Sequence of chain 1.A:
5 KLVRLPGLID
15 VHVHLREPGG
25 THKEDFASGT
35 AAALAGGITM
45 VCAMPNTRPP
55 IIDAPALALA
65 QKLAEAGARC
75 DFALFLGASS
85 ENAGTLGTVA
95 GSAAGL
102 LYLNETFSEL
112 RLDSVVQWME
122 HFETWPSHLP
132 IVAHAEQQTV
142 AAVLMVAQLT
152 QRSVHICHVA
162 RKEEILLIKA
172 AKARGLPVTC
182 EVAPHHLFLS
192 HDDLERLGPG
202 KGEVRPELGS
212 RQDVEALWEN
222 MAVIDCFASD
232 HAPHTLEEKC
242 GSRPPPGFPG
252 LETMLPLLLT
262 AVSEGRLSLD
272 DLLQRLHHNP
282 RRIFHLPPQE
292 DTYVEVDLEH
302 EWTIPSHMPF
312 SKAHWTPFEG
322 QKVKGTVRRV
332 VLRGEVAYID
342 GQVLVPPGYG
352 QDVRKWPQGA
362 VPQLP

The small molecule below binds the protein below.
Small molecule (SMILES): O=c1[nH]cc(F)c(=O)[nH]1

Binding-site contacts:
Ligand atom F5 contacts residue ALA233 of chain 1.A at 4.1 Å.
Ligand atom F5 contacts residue PHE108 of chain 1.A at 3.0 Å.
Ligand atom C4 contacts residue PHE108 of chain 1.A at 4.0 Å (hydrophobic).
Ligand atom O4 contacts residue HIS18 of chain 1.A at 2.7 Å (h-bond).
Ligand atom N3 contacts residue ASN50 of chain 1.A at 3.7 Å.
Ligand atom N1 contacts residue PRO247 of chain 1.A at 3.8 Å.
Ligand atom C6 contacts residue PHE108 of chain 1.A at 3.3 Å (hydrophobic).
Ligand atom F5 contacts residue PRO247 of chain 1.A at 3.3 Å.
Ligand atom N1 contacts residue THR107 of chain 1.A at 2.9 Å (h-bond).
Ligand atom C5 contacts residue PRO247 of chain 1.A at 3.4 Å (hydrophobic).
Ligand atom C2 contacts residue ZN1 of chain 1.D at 3.9 Å.
Ligand atom F5 contacts residue HIS235 of chain 1.A at 2.7 Å.
Ligand atom C5 contacts residue ARG20 of chain 1.A at 3.5 Å.
Ligand atom O4 contacts residue ASN50 of chain 1.A at 2.8 Å (h-bond).
Ligand atom O4 contacts residue PHE108 of chain 1.A at 4.0 Å.
Ligand atom O2 contacts residue ZN1 of chain 1.D at 2.7 Å.
Ligand atom C2 contacts residue ZN1 of chain 1.C at 3.6 Å.
Ligand atom C2 contacts residue ASP231 of chain 1.A at 4.1 Å.
Ligand atom O2 contacts residue HIS135 of chain 1.A at 3.9 Å.
Ligand atom O2 contacts residue ZN1 of chain 1.C at 3.2 Å.
Ligand atom C2 contacts residue HIS18 of chain 1.A at 4.1 Å.
Ligand atom C5 contacts residue HIS235 of chain 1.A at 3.8 Å.
Ligand atom N3 contacts residue KCX101 of chain 1.A at 4.0 Å.
Ligand atom C4 contacts residue ASN50 of chain 1.A at 3.4 Å.
Ligand atom C5 contacts residue PHE108 of chain 1.A at 3.2 Å (hydrophobic).
Ligand atom F5 contacts residue ARG20 of chain 1.A at 2.5 Å.
Ligand atom N3 contacts residue HIS18 of chain 1.A at 3.1 Å (h-bond).
Ligand atom O4 contacts residue ARG20 of chain 1.A at 2.6 Å (salt-bridge).
Ligand atom C4 contacts residue HIS18 of chain 1.A at 3.4 Å.
Ligand atom C4 contacts residue ARG20 of chain 1.A at 3.6 Å.
Ligand atom C5 contacts residue ALA233 of chain 1.A at 3.9 Å (hydrophobic).
Ligand atom O2 contacts residue KCX101 of chain 1.A at 3.8 Å.
Ligand atom C2 contacts residue THR107 of chain 1.A at 3.5 Å.
Ligand atom O2 contacts residue ARG206 of chain 1.A at 4.1 Å.
Ligand atom C4 contacts residue ALA233 of chain 1.A at 4.0 Å (hydrophobic).
Ligand atom C6 contacts residue PRO247 of chain 1.A at 2.8 Å (hydrophobic).
Ligand atom O2 contacts residue ASP231 of chain 1.A at 3.7 Å.
Ligand atom N3 contacts residue ZN1 of chain 1.C at 3.3 Å.
Ligand atom O2 contacts residue THR107 of chain 1.A at 3.5 Å (h-bond).
Ligand atom C6 contacts residue THR107 of chain 1.A at 3.7 Å.